Sequence of chain 1.A:
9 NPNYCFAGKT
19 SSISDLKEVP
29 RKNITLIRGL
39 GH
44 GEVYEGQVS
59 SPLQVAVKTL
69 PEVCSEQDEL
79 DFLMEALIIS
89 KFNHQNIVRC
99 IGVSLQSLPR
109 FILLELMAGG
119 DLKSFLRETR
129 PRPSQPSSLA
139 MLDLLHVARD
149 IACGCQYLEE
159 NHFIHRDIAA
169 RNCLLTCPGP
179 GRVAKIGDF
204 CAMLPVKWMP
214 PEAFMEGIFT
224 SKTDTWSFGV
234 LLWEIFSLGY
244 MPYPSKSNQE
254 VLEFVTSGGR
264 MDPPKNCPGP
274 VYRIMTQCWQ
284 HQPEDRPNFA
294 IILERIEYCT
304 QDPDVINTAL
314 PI

This protein binds this small molecule.
Small molecule (SMILES): Cc1cc(-c2cnc3ccc(N[C@@H](C)c4ccc(F)cc4F)nn23)n[nH]1

Binding-site contacts:
Ligand atom N9 contacts residue GLY118 of chain 1.A at 3.4 Å.
Ligand atom N16 contacts residue MET115 of chain 1.A at 3.6 Å.
Ligand atom C8 contacts residue GLY118 of chain 1.A at 3.7 Å.
Ligand atom N17 contacts residue LEU114 of chain 1.A at 3.5 Å.
Ligand atom C12 contacts residue LEU172 of chain 1.A at 4.0 Å (hydrophobic).
Ligand atom C24 contacts residue ARG169 of chain 1.A at 3.9 Å.
Ligand atom N17 contacts residue GLU113 of chain 1.A at 3.8 Å.
Ligand atom F25 contacts residue LEU172 of chain 1.A at 3.3 Å.
Ligand atom C10 contacts residue GLY118 of chain 1.A at 3.9 Å.
Ligand atom C24 contacts residue LEU172 of chain 1.A at 3.5 Å (hydrophobic).
Ligand atom C13 contacts residue LEU172 of chain 1.A at 3.6 Å (hydrophobic).
Ligand atom F25 contacts residue ARG169 of chain 1.A at 3.9 Å.
Ligand atom N16 contacts residue ALA64 of chain 1.A at 3.5 Å.
Ligand atom C1 contacts residue HIS40 of chain 1.A at 4.0 Å.
Ligand atom C11 contacts residue MET115 of chain 1.A at 3.8 Å (hydrophobic).
Ligand atom F25 contacts residue ASN170 of chain 1.A at 3.2 Å.
Ligand atom N16 contacts residue GLU113 of chain 1.A at 3.0 Å (salt-bridge).
Ligand atom C14 contacts residue GLU113 of chain 1.A at 4.0 Å.
Ligand atom N16 contacts residue LEU172 of chain 1.A at 3.8 Å.
Ligand atom C7 contacts residue LEU38 of chain 1.A at 3.8 Å (hydrophobic).
Ligand atom C6 contacts residue ASP119 of chain 1.A at 3.8 Å.
Ligand atom N9 contacts residue MET115 of chain 1.A at 3.7 Å.
Ligand atom C23 contacts residue LEU172 of chain 1.A at 3.4 Å (hydrophobic).
Ligand atom C22 contacts residue LEU172 of chain 1.A at 3.9 Å (hydrophobic).
Ligand atom C26 contacts residue LEU172 of chain 1.A at 3.7 Å (hydrophobic).
Ligand atom F25 contacts residue GLY185 of chain 1.A at 3.5 Å.
Ligand atom C6 contacts residue LEU38 of chain 1.A at 3.3 Å (hydrophobic).
Ligand atom C23 contacts residue ARG169 of chain 1.A at 3.4 Å.
Ligand atom C15 contacts residue LEU172 of chain 1.A at 3.7 Å (hydrophobic).
Ligand atom C11 contacts residue LEU38 of chain 1.A at 3.9 Å (hydrophobic).
Ligand atom N17 contacts residue MET115 of chain 1.A at 3.1 Å (h-bond).
Ligand atom N17 contacts residue ALA64 of chain 1.A at 4.0 Å.
Ligand atom C5 contacts residue LEU38 of chain 1.A at 3.9 Å (hydrophobic).
Ligand atom F25 contacts residue ASP186 of chain 1.A at 3.9 Å.
Ligand atom C14 contacts residue ALA64 of chain 1.A at 3.7 Å (hydrophobic).
Ligand atom F25 contacts residue CYS171 of chain 1.A at 3.9 Å.
Ligand atom C10 contacts residue MET115 of chain 1.A at 3.0 Å (hydrophobic).
Ligand atom F28 contacts residue VAL46 of chain 1.A at 3.2 Å.
Ligand atom C14 contacts residue LEU172 of chain 1.A at 3.4 Å (hydrophobic).
Ligand atom C26 contacts residue GLY185 of chain 1.A at 3.5 Å.